Binding-site contacts:
Ligand atom C8 contacts residue PRO286 of chain 1.A at 4.5 Å (hydrophobic).
Ligand atom C8 contacts residue ARG292 of chain 1.A at 4.0 Å.
Ligand atom C6 contacts residue ARG291 of chain 1.A at 3.9 Å.
Ligand atom O7 contacts residue ASN334 of chain 1.A at 3.7 Å.
Ligand atom O4 contacts residue LYS290 of chain 1.A at 4.2 Å.
Ligand atom C6 contacts residue LYS290 of chain 1.A at 4.5 Å.
Ligand atom O5 contacts residue ASN334 of chain 1.A at 2.3 Å (h-bond).
Ligand atom C6 contacts residue ARG292 of chain 1.A at 3.9 Å.
Ligand atom O7 contacts residue PRO286 of chain 1.A at 3.7 Å.
Ligand atom N2 contacts residue LYS290 of chain 1.A at 2.9 Å (salt-bridge).
Ligand atom O6 contacts residue GLN33 of chain 1.A at 3.6 Å.
Ligand atom N2 contacts residue ASN334 of chain 1.A at 2.9 Å (h-bond).
Ligand atom C4 contacts residue ASN334 of chain 1.A at 4.2 Å.
Ligand atom C3 contacts residue ASN334 of chain 1.A at 3.8 Å.
Ligand atom C5 contacts residue ASN334 of chain 1.A at 3.6 Å.
Ligand atom O6 contacts residue SER336 of chain 1.A at 3.7 Å.
Ligand atom C1 contacts residue ASN334 of chain 1.A at 1.4 Å.
Ligand atom C5 contacts residue LYS290 of chain 1.A at 4.4 Å.
Ligand atom C7 contacts residue PRO286 of chain 1.A at 4.2 Å (hydrophobic).
Ligand atom O5 contacts residue LYS290 of chain 1.A at 4.4 Å.
Ligand atom O7 contacts residue LEU287 of chain 1.A at 4.2 Å.
Ligand atom O6 contacts residue ARG292 of chain 1.A at 3.6 Å.
Ligand atom C4 contacts residue LYS290 of chain 1.A at 4.4 Å.
Ligand atom C1 contacts residue LYS290 of chain 1.A at 3.4 Å.
Ligand atom C2 contacts residue LYS290 of chain 1.A at 3.5 Å.
Ligand atom C7 contacts residue ASN334 of chain 1.A at 3.5 Å.
Ligand atom C5 contacts residue GLN33 of chain 1.A at 4.4 Å.
Ligand atom C8 contacts residue LYS290 of chain 1.A at 4.1 Å.
Ligand atom C3 contacts residue LYS290 of chain 1.A at 3.6 Å.
Ligand atom O5 contacts residue GLN33 of chain 1.A at 4.3 Å.
Ligand atom C7 contacts residue LYS290 of chain 1.A at 4.0 Å.
Ligand atom C2 contacts residue ASN334 of chain 1.A at 2.5 Å.

A protein and the small-molecule ligand that binds it are described below.
Small molecule (SMILES): CC(=O)N[C@H]1[C@H](O[C@H]2[C@H](O)[C@@H](NC(C)=O)CO[C@@H]2CO)O[C@H](CO)[C@@H](O[C@@H]2O[C@H](CO)[C@@H](O)[C@H](O)[C@@H]2O)[C@@H]1O

Sequence of chain 1.A:
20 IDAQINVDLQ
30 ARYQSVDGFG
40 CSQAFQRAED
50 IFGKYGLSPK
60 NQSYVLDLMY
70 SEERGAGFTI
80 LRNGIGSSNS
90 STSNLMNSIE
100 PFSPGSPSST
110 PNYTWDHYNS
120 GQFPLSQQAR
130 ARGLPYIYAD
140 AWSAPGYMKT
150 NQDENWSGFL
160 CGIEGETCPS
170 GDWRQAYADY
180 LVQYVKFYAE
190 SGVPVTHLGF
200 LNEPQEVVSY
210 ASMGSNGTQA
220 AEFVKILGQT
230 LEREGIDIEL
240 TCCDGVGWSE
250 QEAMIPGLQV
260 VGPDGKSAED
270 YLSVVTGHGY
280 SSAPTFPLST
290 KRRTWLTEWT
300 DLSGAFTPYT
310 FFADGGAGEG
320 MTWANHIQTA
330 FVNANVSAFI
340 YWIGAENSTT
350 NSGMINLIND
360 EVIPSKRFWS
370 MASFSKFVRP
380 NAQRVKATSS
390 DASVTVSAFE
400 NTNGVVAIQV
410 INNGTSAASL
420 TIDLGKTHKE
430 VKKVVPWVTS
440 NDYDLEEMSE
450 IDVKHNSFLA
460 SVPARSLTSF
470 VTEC